Binding-site contacts:
Ligand atom CBA contacts residue ASN228 of chain 1.A at 3.7 Å.
Ligand atom CAZ contacts residue ILE111 of chain 1.A at 3.9 Å (hydrophobic).
Ligand atom OAC contacts residue ASP112 of chain 1.A at 3.8 Å.
Ligand atom CAS contacts residue ASN228 of chain 1.A at 3.5 Å.
Ligand atom CAJ contacts residue TYR155 of chain 1.A at 3.5 Å (hydrophobic).
Ligand atom CBB contacts residue LEU113 of chain 1.A at 3.7 Å (hydrophobic).
Ligand atom CAR contacts residue TYR201 of chain 1.A at 3.5 Å (hydrophobic).
Ligand atom CAQ contacts residue LEU113 of chain 1.A at 3.6 Å (hydrophobic).
Ligand atom CAR contacts residue ASN228 of chain 1.A at 3.7 Å.
Ligand atom CAM contacts residue TYR155 of chain 1.A at 3.9 Å (hydrophobic).
Ligand atom NBD contacts residue TRP203 of chain 1.A at 3.6 Å.
Ligand atom NBC contacts residue ASN228 of chain 1.A at 3.7 Å.
Ligand atom NAU contacts residue MET114 of chain 1.A at 3.9 Å.
Ligand atom NBD contacts residue ASN228 of chain 1.A at 3.7 Å.
Ligand atom CAP contacts residue LEU113 of chain 1.A at 3.6 Å (hydrophobic).
Ligand atom CAO contacts residue MET230 of chain 1.A at 3.6 Å (hydrophobic).
Ligand atom CAA contacts residue PRO177 of chain 1.A at 3.2 Å (hydrophobic).
Ligand atom CAF contacts residue MET114 of chain 1.A at 3.1 Å (hydrophobic).
Ligand atom OAC contacts residue LEU113 of chain 1.A at 3.4 Å (h-bond).
Ligand atom OAW contacts residue MET195 of chain 1.A at 3.4 Å.
Ligand atom CAG contacts residue GLN202 of chain 1.A at 3.5 Å.
Ligand atom CAD contacts residue PHE137 of chain 1.A at 3.9 Å (hydrophobic).
Ligand atom CAL contacts residue ILE111 of chain 1.A at 3.9 Å (hydrophobic).
Ligand atom CAA contacts residue VAL179 of chain 1.A at 3.5 Å (hydrophobic).
Ligand atom CAE contacts residue ASN228 of chain 1.A at 3.6 Å.
Ligand atom CAH contacts residue MET114 of chain 1.A at 3.5 Å (hydrophobic).
Ligand atom NAT contacts residue TYR155 of chain 1.A at 3.9 Å.
Ligand atom CAF contacts residue ASP112 of chain 1.A at 3.9 Å.
Ligand atom CAN contacts residue PHE135 of chain 1.A at 3.8 Å (hydrophobic).
Ligand atom CBA contacts residue TRP203 of chain 1.A at 3.8 Å (hydrophobic).
Ligand atom CAL contacts residue TYR155 of chain 1.A at 3.4 Å (hydrophobic).
Ligand atom CAE contacts residue GLN202 of chain 1.A at 3.6 Å.
Ligand atom CAG contacts residue ASN228 of chain 1.A at 3.3 Å.
Ligand atom CAS contacts residue TYR201 of chain 1.A at 3.9 Å (hydrophobic).
Ligand atom CAS contacts residue TRP203 of chain 1.A at 3.4 Å (hydrophobic).
Ligand atom CAX contacts residue ASN228 of chain 1.A at 3.8 Å.
Ligand atom CAG contacts residue TRP203 of chain 1.A at 3.7 Å (hydrophobic).
Ligand atom CAI contacts residue PHE135 of chain 1.A at 3.5 Å (hydrophobic).
Ligand atom CAN contacts residue ILE111 of chain 1.A at 3.8 Å (hydrophobic).
Ligand atom CAK contacts residue PHE135 of chain 1.A at 3.3 Å (hydrophobic).

This small molecule binds to this protein.
Small molecule (SMILES): CCO/N=C/c1ccc(OCC[C@@H](C)CCN2CCN(c3ccncc3)C2=O)cc1

Sequence of chain 1.C:
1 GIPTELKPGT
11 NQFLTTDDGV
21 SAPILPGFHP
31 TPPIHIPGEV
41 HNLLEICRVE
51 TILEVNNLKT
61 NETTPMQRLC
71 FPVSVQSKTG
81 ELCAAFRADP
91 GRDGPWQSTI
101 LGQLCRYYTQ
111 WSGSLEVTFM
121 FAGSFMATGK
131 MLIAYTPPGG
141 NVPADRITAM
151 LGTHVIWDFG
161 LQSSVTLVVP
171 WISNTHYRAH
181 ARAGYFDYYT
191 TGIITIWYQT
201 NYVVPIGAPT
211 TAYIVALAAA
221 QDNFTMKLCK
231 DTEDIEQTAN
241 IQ

Sequence of chain 2.C:
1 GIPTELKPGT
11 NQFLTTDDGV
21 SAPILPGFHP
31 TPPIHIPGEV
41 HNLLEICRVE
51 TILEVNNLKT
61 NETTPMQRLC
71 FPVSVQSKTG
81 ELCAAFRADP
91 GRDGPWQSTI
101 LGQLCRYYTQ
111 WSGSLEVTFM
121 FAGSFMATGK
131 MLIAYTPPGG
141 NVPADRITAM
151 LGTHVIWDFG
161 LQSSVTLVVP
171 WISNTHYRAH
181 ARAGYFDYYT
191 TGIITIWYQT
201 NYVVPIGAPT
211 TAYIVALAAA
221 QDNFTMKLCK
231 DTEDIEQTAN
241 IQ

Sequence of chain 1.A:
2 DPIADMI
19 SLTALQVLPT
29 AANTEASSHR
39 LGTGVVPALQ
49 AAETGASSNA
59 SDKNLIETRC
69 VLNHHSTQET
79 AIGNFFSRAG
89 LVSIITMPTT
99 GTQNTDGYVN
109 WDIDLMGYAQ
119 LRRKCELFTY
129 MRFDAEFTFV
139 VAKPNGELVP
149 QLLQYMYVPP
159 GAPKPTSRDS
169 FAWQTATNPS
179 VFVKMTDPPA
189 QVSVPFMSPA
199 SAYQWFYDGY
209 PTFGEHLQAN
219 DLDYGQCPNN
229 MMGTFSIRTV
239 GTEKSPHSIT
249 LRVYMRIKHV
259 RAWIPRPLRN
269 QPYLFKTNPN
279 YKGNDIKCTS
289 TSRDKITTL